This protein binds this small molecule.
Small molecule (SMILES): CC[C@H](C)[C@H](NC(=O)[C@@H](NC(=O)[C@H](O)[C@@H](C=O)C(C)C)C(C)C)C(=O)O

Sequence of chain 1.B:
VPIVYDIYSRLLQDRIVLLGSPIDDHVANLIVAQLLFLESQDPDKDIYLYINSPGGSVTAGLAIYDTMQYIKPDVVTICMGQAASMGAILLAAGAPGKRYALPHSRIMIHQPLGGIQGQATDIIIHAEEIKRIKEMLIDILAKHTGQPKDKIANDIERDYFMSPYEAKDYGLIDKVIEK

Sequence of chain 1.C:
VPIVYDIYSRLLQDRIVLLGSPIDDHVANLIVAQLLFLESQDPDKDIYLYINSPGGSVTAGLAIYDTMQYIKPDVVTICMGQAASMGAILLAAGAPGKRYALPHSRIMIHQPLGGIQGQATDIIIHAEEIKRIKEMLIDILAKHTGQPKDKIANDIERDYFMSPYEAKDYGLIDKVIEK

Binding-site contacts:
Ligand atom C6 contacts residue GLY77 of chain 1.B at 3.4 Å.
Ligand atom C4 contacts residue HIS131 of chain 1.B at 3.5 Å.
Ligand atom C42 contacts residue ILE154 of chain 1.B at 3.2 Å (hydrophobic).
Ligand atom C17 contacts residue LEU134 of chain 1.B at 3.8 Å (hydrophobic).
Ligand atom C9 contacts residue GLY77 of chain 1.B at 3.2 Å.
Ligand atom O19 contacts residue SER78 of chain 1.B at 3.7 Å.
Ligand atom C11 contacts residue GLY77 of chain 1.B at 3.6 Å.
Ligand atom C5 contacts residue HIS131 of chain 1.B at 3.9 Å.
Ligand atom C5 contacts residue SER106 of chain 1.B at 3.2 Å.
Ligand atom C9 contacts residue SER106 of chain 1.B at 3.3 Å.
Ligand atom O10 contacts residue VAL79 of chain 1.B at 3.4 Å.
Ligand atom C1 contacts residue HIS131 of chain 1.B at 3.7 Å.
Ligand atom C1 contacts residue MET107 of chain 1.B at 3.3 Å (hydrophobic).
Ligand atom C18 contacts residue VAL79 of chain 1.B at 3.9 Å (hydrophobic).
Ligand atom C24 contacts residue ARG127 of chain 1.C at 3.6 Å.
Ligand atom C9 contacts residue VAL79 of chain 1.B at 3.9 Å (hydrophobic).
Ligand atom C23 contacts residue VAL79 of chain 1.B at 3.6 Å (hydrophobic).
Ligand atom C7 contacts residue LEU134 of chain 1.B at 3.7 Å (hydrophobic).
Ligand atom O12 contacts residue PRO133 of chain 1.B at 3.1 Å.
Ligand atom O3 contacts residue GLY76 of chain 1.B at 3.4 Å.
Ligand atom N13 contacts residue VAL79 of chain 1.B at 3.9 Å.
Ligand atom O3 contacts residue GLY77 of chain 1.B at 3.0 Å (h-bond).
Ligand atom C1 contacts residue SER106 of chain 1.B at 1.3 Å.
Ligand atom C42 contacts residue ILE151 of chain 1.B at 3.5 Å (hydrophobic).
Ligand atom C42 contacts residue PRO133 of chain 1.B at 3.7 Å (hydrophobic).
Ligand atom C7 contacts residue HIS131 of chain 1.B at 3.0 Å.
Ligand atom C18 contacts residue LEU134 of chain 1.B at 3.6 Å (hydrophobic).
Ligand atom O19 contacts residue VAL79 of chain 1.B at 3.0 Å (h-bond).
Ligand atom N20 contacts residue LEU134 of chain 1.B at 2.9 Å (h-bond).
Ligand atom C14 contacts residue LEU134 of chain 1.B at 3.3 Å (hydrophobic).
Ligand atom O3 contacts residue MET107 of chain 1.B at 2.9 Å (h-bond).
Ligand atom O10 contacts residue SER106 of chain 1.B at 3.2 Å (h-bond).
Ligand atom C11 contacts residue VAL79 of chain 1.B at 3.7 Å (hydrophobic).
Ligand atom O3 contacts residue SER106 of chain 1.B at 2.2 Å (h-bond).
Ligand atom C4 contacts residue SER106 of chain 1.B at 2.3 Å.
Ligand atom O12 contacts residue LEU134 of chain 1.B at 2.7 Å (h-bond).
Ligand atom N13 contacts residue GLY77 of chain 1.B at 3.1 Å (h-bond).
Ligand atom O10 contacts residue MET107 of chain 1.B at 3.6 Å.
Ligand atom O26 contacts residue GLY135 of chain 1.B at 3.6 Å.
Ligand atom C7 contacts residue SER106 of chain 1.B at 3.7 Å.